The small molecule below binds the protein below.
Small molecule (SMILES): CN1CCC(c2cnn(-c3nccc4c(=O)[nH]cnc34)c2)CC1

Sequence of chain 1.A:
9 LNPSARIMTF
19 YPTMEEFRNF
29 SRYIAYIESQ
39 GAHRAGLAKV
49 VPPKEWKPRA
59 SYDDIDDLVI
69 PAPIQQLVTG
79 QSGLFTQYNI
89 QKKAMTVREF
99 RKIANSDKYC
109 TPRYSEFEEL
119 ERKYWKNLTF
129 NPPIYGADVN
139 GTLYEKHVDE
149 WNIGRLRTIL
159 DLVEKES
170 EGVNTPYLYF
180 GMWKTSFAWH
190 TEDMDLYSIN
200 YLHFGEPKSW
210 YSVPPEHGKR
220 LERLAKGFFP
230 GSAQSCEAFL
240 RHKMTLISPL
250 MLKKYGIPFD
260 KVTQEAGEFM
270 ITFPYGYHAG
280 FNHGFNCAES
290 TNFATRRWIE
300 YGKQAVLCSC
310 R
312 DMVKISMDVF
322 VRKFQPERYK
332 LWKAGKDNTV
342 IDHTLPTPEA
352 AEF

Binding-site contacts:
Ligand atom N5 contacts residue ASP136 of chain 1.A at 3.4 Å (salt-bridge).
Ligand atom N3 contacts residue HIS189 of chain 1.A at 3.4 Å (h-bond).
Ligand atom N contacts residue HIS189 of chain 1.A at 3.5 Å (h-bond).
Ligand atom C1 contacts residue HIS277 of chain 1.A at 3.7 Å.
Ligand atom C6 contacts residue TYR133 of chain 1.A at 3.7 Å (hydrophobic).
Ligand atom C7 contacts residue GLU191 of chain 1.A at 3.3 Å.
Ligand atom C5 contacts residue PHE186 of chain 1.A at 3.5 Å (hydrophobic).
Ligand atom C7 contacts residue HIS189 of chain 1.A at 3.5 Å.
Ligand atom C contacts residue TRP209 of chain 1.A at 3.7 Å (hydrophobic).
Ligand atom C14 contacts residue TYR178 of chain 1.A at 4.0 Å (hydrophobic).
Ligand atom C11 contacts residue TYR178 of chain 1.A at 3.9 Å (hydrophobic).
Ligand atom N3 contacts residue ZN1 of chain 1.E at 2.9 Å.
Ligand atom C1 contacts residue ZN1 of chain 1.E at 3.2 Å.
Ligand atom C4 contacts residue PHE186 of chain 1.A at 3.7 Å (hydrophobic).
Ligand atom C2 contacts residue ZN1 of chain 1.E at 2.9 Å.
Ligand atom C7 contacts residue LYS242 of chain 1.A at 3.9 Å.
Ligand atom O contacts residue PHE186 of chain 1.A at 3.6 Å.
Ligand atom C11 contacts residue ASP136 of chain 1.A at 3.4 Å.
Ligand atom N4 contacts residue HIS189 of chain 1.A at 2.8 Å (h-bond).
Ligand atom C contacts residue PHE186 of chain 1.A at 3.7 Å (hydrophobic).
Ligand atom C2 contacts residue HIS189 of chain 1.A at 3.7 Å.
Ligand atom C6 contacts residue TYR178 of chain 1.A at 3.5 Å (hydrophobic).
Ligand atom N2 contacts residue TYR178 of chain 1.A at 3.8 Å.
Ligand atom C12 contacts residue ASP136 of chain 1.A at 3.4 Å.
Ligand atom N contacts residue ZN1 of chain 1.E at 2.2 Å.
Ligand atom O contacts residue LYS207 of chain 1.A at 2.8 Å (salt-bridge).
Ligand atom N4 contacts residue ZN1 of chain 1.E at 2.0 Å.
Ligand atom N1 contacts residue PHE186 of chain 1.A at 4.0 Å.
Ligand atom C8 contacts residue LYS242 of chain 1.A at 4.0 Å.
Ligand atom N contacts residue HIS277 of chain 1.A at 3.5 Å (h-bond).
Ligand atom C1 contacts residue PHE186 of chain 1.A at 3.9 Å (hydrophobic).
Ligand atom C7 contacts residue ZN1 of chain 1.E at 3.1 Å.
Ligand atom N4 contacts residue GLU191 of chain 1.A at 3.2 Å (salt-bridge).
Ligand atom C1 contacts residue TRP209 of chain 1.A at 3.6 Å (hydrophobic).
Ligand atom N1 contacts residue TYR133 of chain 1.A at 2.8 Å (h-bond).
Ligand atom C9 contacts residue TYR178 of chain 1.A at 3.9 Å (hydrophobic).
Ligand atom C5 contacts residue TYR133 of chain 1.A at 3.5 Å (hydrophobic).
Ligand atom C5 contacts residue LYS207 of chain 1.A at 4.0 Å.
Ligand atom O contacts residue TYR133 of chain 1.A at 3.4 Å (h-bond).
Ligand atom N1 contacts residue TYR178 of chain 1.A at 3.8 Å.